Binding-site contacts:
Ligand atom C8 contacts residue ALA319 of chain 1.F at 3.6 Å (hydrophobic).
Ligand atom C2 contacts residue VAL9 of chain 1.O at 3.6 Å (hydrophobic).
Ligand atom C3 contacts residue CYS8 of chain 1.O at 3.5 Å (hydrophobic).
Ligand atom C7 contacts residue LEU43 of chain 1.F at 4.1 Å (hydrophobic).
Ligand atom C6 contacts residue ILE50 of chain 1.F at 3.5 Å (hydrophobic).
Ligand atom C8 contacts residue ASP318 of chain 1.F at 4.1 Å.
Ligand atom C4 contacts residue PHE53 of chain 1.F at 3.4 Å (hydrophobic).
Ligand atom C6 contacts residue ALA319 of chain 1.F at 4.1 Å (hydrophobic).
Ligand atom C5 contacts residue ASP318 of chain 1.F at 4.0 Å.
Ligand atom C17 contacts residue TYR40 of chain 1.F at 4.0 Å (hydrophobic).
Ligand atom C2 contacts residue CYS8 of chain 1.O at 2.8 Å (hydrophobic).
Ligand atom C3 contacts residue LEU320 of chain 1.F at 4.1 Å (hydrophobic).
Ligand atom C10 contacts residue TYR40 of chain 1.F at 3.7 Å (hydrophobic).
Ligand atom C19 contacts residue PRO317 of chain 1.F at 3.7 Å (hydrophobic).
Ligand atom C6 contacts residue LEU43 of chain 1.F at 3.9 Å (hydrophobic).
Ligand atom C9 contacts residue ILE50 of chain 1.F at 3.9 Å (hydrophobic).
Ligand atom C1 contacts residue LEU320 of chain 1.F at 4.2 Å (hydrophobic).
Ligand atom C9 contacts residue ALA319 of chain 1.F at 3.9 Å (hydrophobic).
Ligand atom C7 contacts residue ALA319 of chain 1.F at 3.5 Å (hydrophobic).
Ligand atom C4 contacts residue LEU320 of chain 1.F at 4.0 Å (hydrophobic).
Ligand atom C3 contacts residue LEU43 of chain 1.F at 4.2 Å (hydrophobic).
Ligand atom C7 contacts residue ASP318 of chain 1.F at 3.4 Å.
Ligand atom C13 contacts residue PHE28 of chain 1.F at 4.2 Å (hydrophobic).
Ligand atom C9 contacts residue LEU43 of chain 1.F at 3.8 Å (hydrophobic).
Ligand atom C19 contacts residue HIS316 of chain 1.F at 4.1 Å.
Ligand atom C1 contacts residue CYS8 of chain 1.O at 1.8 Å (hydrophobic).
Ligand atom C20 contacts residue ARG39 of chain 1.F at 4.2 Å.
Ligand atom C10 contacts residue ALA319 of chain 1.F at 4.0 Å (hydrophobic).
Ligand atom C14 contacts residue CYS32 of chain 1.F at 4.0 Å (hydrophobic).
Ligand atom C1 contacts residue ILE10 of chain 1.O at 3.6 Å (hydrophobic).
Ligand atom C10 contacts residue ASP318 of chain 1.F at 3.9 Å.
Ligand atom C6 contacts residue ASP318 of chain 1.F at 4.2 Å.
Ligand atom C4 contacts residue CYS8 of chain 1.O at 3.6 Å (hydrophobic).
Ligand atom C8 contacts residue LEU43 of chain 1.F at 4.1 Å (hydrophobic).
Ligand atom C4 contacts residue ILE50 of chain 1.F at 3.4 Å (hydrophobic).
Ligand atom C12 contacts residue TYR40 of chain 1.F at 3.8 Å (hydrophobic).
Ligand atom C15 contacts residue TYR40 of chain 1.F at 4.2 Å (hydrophobic).
Ligand atom C16 contacts residue TYR40 of chain 1.F at 3.9 Å (hydrophobic).
Ligand atom C5 contacts residue LEU320 of chain 1.F at 4.2 Å (hydrophobic).
Ligand atom C1 contacts residue VAL9 of chain 1.O at 3.1 Å (hydrophobic).

Sequence of chain 1.F:
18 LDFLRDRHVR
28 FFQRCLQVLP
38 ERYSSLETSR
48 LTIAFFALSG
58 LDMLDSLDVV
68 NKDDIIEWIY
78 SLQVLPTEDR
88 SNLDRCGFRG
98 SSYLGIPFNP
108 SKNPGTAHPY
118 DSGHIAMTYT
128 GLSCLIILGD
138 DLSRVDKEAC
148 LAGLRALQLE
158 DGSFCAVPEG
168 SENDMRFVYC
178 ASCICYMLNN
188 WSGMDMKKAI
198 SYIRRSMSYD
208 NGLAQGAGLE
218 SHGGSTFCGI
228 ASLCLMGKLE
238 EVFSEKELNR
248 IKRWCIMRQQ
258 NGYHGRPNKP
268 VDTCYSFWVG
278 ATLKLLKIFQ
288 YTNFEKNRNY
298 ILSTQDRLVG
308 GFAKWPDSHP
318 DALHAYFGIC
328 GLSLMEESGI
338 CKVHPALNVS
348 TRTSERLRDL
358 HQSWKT

The protein below binds the small molecule below.
Small molecule (SMILES): C/C=C(\C)CC/C=C(\C)CC/C=C(\C)CCC=C(C)C

Sequence of chain 1.O:
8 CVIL